Sequence of chain 1.B:
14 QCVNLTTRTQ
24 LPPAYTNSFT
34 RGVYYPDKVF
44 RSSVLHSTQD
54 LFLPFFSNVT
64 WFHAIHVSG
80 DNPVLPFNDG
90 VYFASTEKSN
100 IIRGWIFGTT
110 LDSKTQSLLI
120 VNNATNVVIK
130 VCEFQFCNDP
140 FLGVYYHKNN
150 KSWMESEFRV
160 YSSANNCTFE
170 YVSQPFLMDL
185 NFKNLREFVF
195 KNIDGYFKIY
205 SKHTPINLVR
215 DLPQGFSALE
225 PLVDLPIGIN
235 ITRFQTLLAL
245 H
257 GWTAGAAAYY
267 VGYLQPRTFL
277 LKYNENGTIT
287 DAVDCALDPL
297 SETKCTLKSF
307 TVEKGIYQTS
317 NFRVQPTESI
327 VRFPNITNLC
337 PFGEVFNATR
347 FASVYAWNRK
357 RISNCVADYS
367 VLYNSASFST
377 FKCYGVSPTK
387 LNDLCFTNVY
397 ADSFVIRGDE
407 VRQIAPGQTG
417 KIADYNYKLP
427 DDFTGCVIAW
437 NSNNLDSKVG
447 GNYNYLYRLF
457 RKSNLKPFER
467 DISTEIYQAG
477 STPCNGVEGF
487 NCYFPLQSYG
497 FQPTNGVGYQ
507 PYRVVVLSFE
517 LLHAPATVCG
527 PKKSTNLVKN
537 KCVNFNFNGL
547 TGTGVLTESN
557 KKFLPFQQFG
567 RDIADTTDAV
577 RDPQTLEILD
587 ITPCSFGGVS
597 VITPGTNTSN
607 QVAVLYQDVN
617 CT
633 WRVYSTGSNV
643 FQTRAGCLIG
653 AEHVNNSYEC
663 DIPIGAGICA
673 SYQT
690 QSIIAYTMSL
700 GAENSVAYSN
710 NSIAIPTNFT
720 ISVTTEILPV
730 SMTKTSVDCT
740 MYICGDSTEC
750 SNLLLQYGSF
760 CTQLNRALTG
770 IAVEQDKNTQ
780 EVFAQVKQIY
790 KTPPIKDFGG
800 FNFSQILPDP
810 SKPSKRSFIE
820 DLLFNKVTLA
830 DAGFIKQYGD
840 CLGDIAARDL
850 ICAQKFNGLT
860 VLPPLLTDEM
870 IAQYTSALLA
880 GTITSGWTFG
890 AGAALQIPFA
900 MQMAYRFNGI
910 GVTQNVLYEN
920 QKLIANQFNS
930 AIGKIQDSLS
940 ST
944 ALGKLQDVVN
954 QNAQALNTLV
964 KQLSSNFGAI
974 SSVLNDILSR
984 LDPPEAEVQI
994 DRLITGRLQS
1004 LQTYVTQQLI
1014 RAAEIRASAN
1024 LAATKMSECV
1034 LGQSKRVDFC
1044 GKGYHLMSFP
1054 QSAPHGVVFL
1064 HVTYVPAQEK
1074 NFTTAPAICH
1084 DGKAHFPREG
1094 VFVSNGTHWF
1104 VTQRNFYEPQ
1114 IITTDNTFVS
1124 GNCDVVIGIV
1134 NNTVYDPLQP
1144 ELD

A small-molecule ligand and the protein it binds are described below.
Small molecule (SMILES): CC(=O)N[C@H]1[C@H](O[C@H]2[C@H](O)[C@@H](NC(C)=O)CO[C@@H]2CO)O[C@H](CO)[C@@H](O)[C@@H]1O

Binding-site contacts:
Ligand atom O5 contacts residue ASN17 of chain 1.B at 2.4 Å (h-bond).
Ligand atom O7 contacts residue ASN17 of chain 1.B at 3.4 Å (h-bond).
Ligand atom C8 contacts residue VAL16 of chain 1.B at 4.4 Å (hydrophobic).
Ligand atom C2 contacts residue ASN50 of chain 1.G at 4.3 Å.
Ligand atom C4 contacts residue ASN137 of chain 1.B at 4.4 Å.
Ligand atom C2 contacts residue ASN17 of chain 1.B at 2.6 Å.
Ligand atom C1 contacts residue ASN137 of chain 1.B at 3.7 Å.
Ligand atom C4 contacts residue ASN17 of chain 1.B at 4.3 Å.
Ligand atom C6 contacts residue ASN137 of chain 1.B at 4.5 Å.
Ligand atom O6 contacts residue ARG21 of chain 1.B at 4.2 Å.
Ligand atom C5 contacts residue ASN137 of chain 1.B at 3.6 Å.
Ligand atom C1 contacts residue ASN17 of chain 1.B at 1.4 Å.
Ligand atom N2 contacts residue ASN17 of chain 1.B at 2.9 Å (h-bond).
Ligand atom O3 contacts residue ASN50 of chain 1.G at 3.0 Å (h-bond).
Ligand atom C8 contacts residue ASN17 of chain 1.B at 4.0 Å.
Ligand atom O5 contacts residue ASN137 of chain 1.B at 3.9 Å.
Ligand atom O7 contacts residue ASN50 of chain 1.G at 3.8 Å.
Ligand atom C5 contacts residue ASN17 of chain 1.B at 3.6 Å.
Ligand atom C8 contacts residue SER86 of chain 1.G at 4.5 Å.
Ligand atom C8 contacts residue CYS15 of chain 1.B at 3.6 Å (hydrophobic).
Ligand atom C8 contacts residue GLY85 of chain 1.G at 3.4 Å.
Ligand atom O7 contacts residue ARG49 of chain 1.G at 4.4 Å.
Ligand atom C3 contacts residue ASN17 of chain 1.B at 3.8 Å.
Ligand atom C7 contacts residue ASN50 of chain 1.G at 3.4 Å.
Ligand atom C8 contacts residue ARG49 of chain 1.G at 4.1 Å.
Ligand atom O4 contacts residue ASN137 of chain 1.B at 4.2 Å.
Ligand atom C7 contacts residue ASN17 of chain 1.B at 3.2 Å.
Ligand atom C8 contacts residue ASN50 of chain 1.G at 3.5 Å.
Ligand atom C3 contacts residue ASN50 of chain 1.G at 3.8 Å.
Ligand atom N2 contacts residue ASN50 of chain 1.G at 3.6 Å (h-bond).

Sequence of chain 1.G:
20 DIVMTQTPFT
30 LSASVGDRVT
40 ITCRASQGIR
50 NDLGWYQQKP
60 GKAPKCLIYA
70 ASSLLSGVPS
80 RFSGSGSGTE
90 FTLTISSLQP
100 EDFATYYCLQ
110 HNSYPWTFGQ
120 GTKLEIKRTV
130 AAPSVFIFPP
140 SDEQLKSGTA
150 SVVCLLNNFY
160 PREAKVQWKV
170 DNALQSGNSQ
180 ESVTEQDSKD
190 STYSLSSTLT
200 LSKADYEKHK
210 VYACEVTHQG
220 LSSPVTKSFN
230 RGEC